Sequence of chain 1.A:
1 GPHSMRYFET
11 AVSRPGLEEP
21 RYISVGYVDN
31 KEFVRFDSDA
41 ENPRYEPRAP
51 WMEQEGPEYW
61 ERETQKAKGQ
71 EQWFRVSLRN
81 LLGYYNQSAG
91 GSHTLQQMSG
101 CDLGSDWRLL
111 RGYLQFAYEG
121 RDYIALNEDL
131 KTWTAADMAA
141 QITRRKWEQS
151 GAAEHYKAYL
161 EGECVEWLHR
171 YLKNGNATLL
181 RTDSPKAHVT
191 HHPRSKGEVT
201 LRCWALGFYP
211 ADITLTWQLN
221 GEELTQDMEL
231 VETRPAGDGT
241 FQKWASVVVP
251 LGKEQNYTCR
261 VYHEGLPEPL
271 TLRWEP

A small-molecule ligand and the protein it binds are described below.
Small molecule (SMILES): CSCC[C@H](NC(=O)[C@@H](NC(=O)[C@H](CCC(=O)O)NC(=O)[C@H](CCSC)NC(=O)[C@H](Cc1cnc[nH]1)NC(=O)[C@H](CCC(=O)O)NC(=O)[C@H](CC(N)=O)NC(=O)[C@H](CO)NC(=O)[C@H](C)N)[C@@H](C)O)C(=O)O

Binding-site contacts:
Ligand atom N contacts residue GLN70 of chain 1.A at 2.9 Å (h-bond).
Ligand atom ND2 contacts residue TYR156 of chain 1.A at 3.2 Å.
Ligand atom CB contacts residue GLN70 of chain 1.A at 3.5 Å.
Ligand atom OXT contacts residue TYR84 of chain 1.A at 2.7 Å (h-bond).
Ligand atom O contacts residue GLN70 of chain 1.A at 3.5 Å (h-bond).
Ligand atom N contacts residue TYR7 of chain 1.A at 3.5 Å (h-bond).
Ligand atom C contacts residue TYR84 of chain 1.A at 3.3 Å (hydrophobic).
Ligand atom CA contacts residue TYR171 of chain 1.A at 3.5 Å (hydrophobic).
Ligand atom O contacts residue TRP147 of chain 1.A at 3.4 Å (h-bond).
Ligand atom OG contacts residue GLU63 of chain 1.A at 2.9 Å (salt-bridge).
Ligand atom O contacts residue TRP73 of chain 1.A at 3.1 Å (h-bond).
Ligand atom CA contacts residue TYR7 of chain 1.A at 3.4 Å (hydrophobic).
Ligand atom CB contacts residue TRP73 of chain 1.A at 3.2 Å (hydrophobic).
Ligand atom CE contacts residue PHE116 of chain 1.A at 3.5 Å (hydrophobic).
Ligand atom O contacts residue TRP147 of chain 1.A at 2.9 Å (h-bond).
Ligand atom N contacts residue SER77 of chain 1.A at 3.0 Å (h-bond).
Ligand atom O contacts residue TYR159 of chain 1.A at 2.7 Å (h-bond).
Ligand atom O contacts residue LYS66 of chain 1.A at 2.8 Å (salt-bridge).
Ligand atom OG1 contacts residue ASN80 of chain 1.A at 3.2 Å (h-bond).
Ligand atom CG contacts residue TYR159 of chain 1.A at 3.5 Å (hydrophobic).
Ligand atom OG1 contacts residue LYS146 of chain 1.A at 3.3 Å (salt-bridge).
Ligand atom N contacts residue GLU63 of chain 1.A at 3.1 Å (salt-bridge).
Ligand atom CG contacts residue GLN70 of chain 1.A at 3.4 Å.
Ligand atom N contacts residue TYR171 of chain 1.A at 2.8 Å (h-bond).
Ligand atom OE2 contacts residue LYS146 of chain 1.A at 3.3 Å.
Ligand atom CE1 contacts residue GLN97 of chain 1.A at 2.9 Å.
Ligand atom NE2 contacts residue GLU9 of chain 1.A at 3.1 Å (salt-bridge).
Ligand atom O contacts residue TRP73 of chain 1.A at 3.1 Å (h-bond).
Ligand atom C contacts residue TYR7 of chain 1.A at 3.5 Å (hydrophobic).
Ligand atom NE2 contacts residue GLN97 of chain 1.A at 3.2 Å (h-bond).
Ligand atom CA contacts residue TRP73 of chain 1.A at 3.4 Å (hydrophobic).
Ligand atom OXT contacts residue THR143 of chain 1.A at 2.6 Å (h-bond).
Ligand atom ND1 contacts residue TYR156 of chain 1.A at 2.7 Å (h-bond).
Ligand atom N contacts residue TYR7 of chain 1.A at 3.4 Å (h-bond).
Ligand atom C contacts residue TRP73 of chain 1.A at 3.4 Å (hydrophobic).
Ligand atom O contacts residue ASN80 of chain 1.A at 2.6 Å (h-bond).
Ligand atom O contacts residue LYS146 of chain 1.A at 2.8 Å (salt-bridge).
Ligand atom O contacts residue TYR84 of chain 1.A at 3.2 Å (h-bond).
Ligand atom CD2 contacts residue GLN70 of chain 1.A at 3.0 Å.
Ligand atom CB contacts residue SER77 of chain 1.A at 3.4 Å.